Binding-site contacts:
Ligand atom C18 contacts residue ASN142 of chain 2.A at 3.5 Å.
Ligand atom O contacts residue ASN142 of chain 2.A at 3.4 Å.
Ligand atom C19 contacts residue ASN142 of chain 2.A at 3.7 Å.
Ligand atom O contacts residue GLY143 of chain 2.A at 3.0 Å (h-bond).
Ligand atom C14 contacts residue PHE140 of chain 2.A at 3.8 Å (hydrophobic).
Ligand atom C15 contacts residue LEU141 of chain 2.A at 3.9 Å (hydrophobic).
Ligand atom C12 contacts residue LEU141 of chain 2.A at 3.9 Å (hydrophobic).
Ligand atom C14 contacts residue LEU141 of chain 2.A at 3.6 Å (hydrophobic).
Ligand atom C10 contacts residue HIS41 of chain 2.A at 3.7 Å.
Ligand atom C8 contacts residue TYR54 of chain 2.A at 3.5 Å (hydrophobic).
Ligand atom C8 contacts residue HIS41 of chain 2.A at 3.6 Å.
Ligand atom C15 contacts residue GLU166 of chain 2.A at 3.5 Å.
Ligand atom C12 contacts residue SER144 of chain 2.A at 3.8 Å.
Ligand atom C12 contacts residue HIS163 of chain 2.A at 3.5 Å.
Ligand atom C15 contacts residue SER1 of chain 1.A at 3.9 Å.
Ligand atom N2 contacts residue LEU141 of chain 2.A at 3.8 Å.
Ligand atom C7 contacts residue MET49 of chain 2.A at 3.8 Å (hydrophobic).
Ligand atom C2 contacts residue HIS41 of chain 2.A at 3.5 Å.
Ligand atom C13 contacts residue PHE140 of chain 2.A at 3.4 Å (hydrophobic).
Ligand atom C8 contacts residue ASP187 of chain 2.A at 3.6 Å.
Ligand atom N2 contacts residue PHE140 of chain 2.A at 3.8 Å.
Ligand atom C9 contacts residue ASP187 of chain 2.A at 3.6 Å.
Ligand atom C3 contacts residue HIS164 of chain 2.A at 3.7 Å.
Ligand atom C13 contacts residue HIS163 of chain 2.A at 3.8 Å.
Ligand atom C12 contacts residue CYS145 of chain 2.A at 3.6 Å (hydrophobic).
Ligand atom C19 contacts residue LEU141 of chain 2.A at 3.8 Å (hydrophobic).
Ligand atom C13 contacts residue LEU141 of chain 2.A at 3.7 Å (hydrophobic).
Ligand atom C5 contacts residue HIS41 of chain 2.A at 3.9 Å.
Ligand atom C14 contacts residue ASN142 of chain 2.A at 3.9 Å.
Ligand atom N2 contacts residue SER144 of chain 2.A at 3.5 Å (h-bond).
Ligand atom C contacts residue CYS145 of chain 2.A at 3.5 Å (hydrophobic).
Ligand atom C7 contacts residue HIS41 of chain 2.A at 3.6 Å.
Ligand atom N contacts residue CYS145 of chain 2.A at 3.9 Å.
Ligand atom C17 contacts residue ASN142 of chain 2.A at 3.8 Å.
Ligand atom C15 contacts residue PHE140 of chain 2.A at 3.5 Å (hydrophobic).
Ligand atom O contacts residue CYS145 of chain 2.A at 3.5 Å (h-bond).
Ligand atom N2 contacts residue HIS163 of chain 2.A at 2.8 Å (h-bond).
Ligand atom C9 contacts residue HIS41 of chain 2.A at 3.8 Å.
Ligand atom C13 contacts residue GLU166 of chain 2.A at 3.6 Å.
Ligand atom C11 contacts residue LEU141 of chain 2.A at 3.9 Å (hydrophobic).

This protein binds this small molecule.
Small molecule (SMILES): O=C(c1cncc2ccccc12)N1CCN(c2ccccc2)CC1

Sequence of chain 1.A:
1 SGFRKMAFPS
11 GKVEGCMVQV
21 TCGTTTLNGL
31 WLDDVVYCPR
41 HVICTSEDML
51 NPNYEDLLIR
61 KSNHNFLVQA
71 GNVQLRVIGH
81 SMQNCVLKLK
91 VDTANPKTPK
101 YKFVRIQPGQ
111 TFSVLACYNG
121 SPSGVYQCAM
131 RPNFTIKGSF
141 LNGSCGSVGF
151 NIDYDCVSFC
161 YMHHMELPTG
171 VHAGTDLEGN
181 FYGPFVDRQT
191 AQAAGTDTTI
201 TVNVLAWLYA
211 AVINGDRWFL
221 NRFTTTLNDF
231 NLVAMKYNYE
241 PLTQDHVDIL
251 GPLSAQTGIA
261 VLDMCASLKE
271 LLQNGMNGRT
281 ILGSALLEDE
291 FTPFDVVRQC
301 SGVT

Sequence of chain 2.A:
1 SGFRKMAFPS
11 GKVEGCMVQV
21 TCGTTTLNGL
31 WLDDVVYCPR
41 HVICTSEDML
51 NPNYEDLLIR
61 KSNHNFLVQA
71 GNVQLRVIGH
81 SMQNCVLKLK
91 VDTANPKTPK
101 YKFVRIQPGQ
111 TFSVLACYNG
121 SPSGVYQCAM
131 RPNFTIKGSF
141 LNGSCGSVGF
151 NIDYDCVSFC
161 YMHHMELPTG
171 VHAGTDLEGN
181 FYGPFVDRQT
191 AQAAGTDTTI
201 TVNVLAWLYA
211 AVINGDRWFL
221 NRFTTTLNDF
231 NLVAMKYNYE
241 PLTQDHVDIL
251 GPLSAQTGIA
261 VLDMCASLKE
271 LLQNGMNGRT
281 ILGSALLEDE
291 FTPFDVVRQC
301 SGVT